Binding-site contacts:
Ligand atom O3 contacts residue TRP62 of chain 1.J at 3.3 Å (h-bond).
Ligand atom O3 contacts residue ASP65 of chain 1.J at 2.7 Å (salt-bridge).
Ligand atom C1 contacts residue LYS15 of chain 1.J at 3.7 Å.
Ligand atom C6 contacts residue TYR155 of chain 1.J at 3.6 Å (hydrophobic).
Ligand atom O5 contacts residue TRP230 of chain 1.J at 4.0 Å.
Ligand atom O6 contacts residue PRO154 of chain 1.J at 3.2 Å.
Ligand atom C3 contacts residue TRP62 of chain 1.J at 3.7 Å (hydrophobic).
Ligand atom C2 contacts residue GLU111 of chain 1.J at 3.4 Å.
Ligand atom C6 contacts residue PRO154 of chain 1.J at 3.8 Å (hydrophobic).
Ligand atom C1 contacts residue TYR155 of chain 1.J at 3.7 Å (hydrophobic).
Ligand atom O6 contacts residue PHE156 of chain 1.J at 3.5 Å.
Ligand atom O2 contacts residue TRP62 of chain 1.J at 3.2 Å (h-bond).
Ligand atom O1 contacts residue ASN12 of chain 1.J at 3.0 Å (h-bond).
Ligand atom C4 contacts residue TYR155 of chain 1.J at 3.9 Å (hydrophobic).
Ligand atom O1 contacts residue ASP14 of chain 1.J at 3.3 Å (salt-bridge).
Ligand atom C4 contacts residue TRP340 of chain 1.J at 3.8 Å (hydrophobic).
Ligand atom C6 contacts residue GLU153 of chain 1.J at 3.4 Å.
Ligand atom C3 contacts residue ASP65 of chain 1.J at 3.6 Å.
Ligand atom O3 contacts residue ALA63 of chain 1.J at 3.7 Å.
Ligand atom O6 contacts residue TYR155 of chain 1.J at 2.9 Å (h-bond).
Ligand atom O2 contacts residue LYS15 of chain 1.J at 2.7 Å (salt-bridge).
Ligand atom C1 contacts residue ASP14 of chain 1.J at 3.6 Å.
Ligand atom O4 contacts residue ARG344 of chain 1.J at 3.7 Å.
Ligand atom O5 contacts residue TYR155 of chain 1.J at 3.4 Å.
Ligand atom C3 contacts residue GLU111 of chain 1.J at 4.0 Å.
Ligand atom O2 contacts residue ALA63 of chain 1.J at 3.3 Å.
Ligand atom O5 contacts residue ASP14 of chain 1.J at 3.9 Å.
Ligand atom O2 contacts residue ASP65 of chain 1.J at 3.0 Å (salt-bridge).
Ligand atom O4 contacts residue ARG66 of chain 1.J at 2.6 Å (salt-bridge).
Ligand atom C2 contacts residue ASP65 of chain 1.J at 3.5 Å.
Ligand atom O3 contacts residue ARG66 of chain 1.J at 3.1 Å (salt-bridge).
Ligand atom O6 contacts residue GLU153 of chain 1.J at 2.9 Å (salt-bridge).
Ligand atom O3 contacts residue TYR155 of chain 1.J at 3.9 Å.
Ligand atom O2 contacts residue GLU111 of chain 1.J at 3.4 Å (salt-bridge).
Ligand atom C6 contacts residue TRP340 of chain 1.J at 3.8 Å (hydrophobic).
Ligand atom O3 contacts residue GLU111 of chain 1.J at 3.4 Å (salt-bridge).
Ligand atom C6 contacts residue PHE156 of chain 1.J at 3.6 Å (hydrophobic).
Ligand atom O1 contacts residue LYS15 of chain 1.J at 3.9 Å.
Ligand atom C2 contacts residue LYS15 of chain 1.J at 3.4 Å.
Ligand atom C4 contacts residue ARG66 of chain 1.J at 3.8 Å.

Sequence of chain 1.J:
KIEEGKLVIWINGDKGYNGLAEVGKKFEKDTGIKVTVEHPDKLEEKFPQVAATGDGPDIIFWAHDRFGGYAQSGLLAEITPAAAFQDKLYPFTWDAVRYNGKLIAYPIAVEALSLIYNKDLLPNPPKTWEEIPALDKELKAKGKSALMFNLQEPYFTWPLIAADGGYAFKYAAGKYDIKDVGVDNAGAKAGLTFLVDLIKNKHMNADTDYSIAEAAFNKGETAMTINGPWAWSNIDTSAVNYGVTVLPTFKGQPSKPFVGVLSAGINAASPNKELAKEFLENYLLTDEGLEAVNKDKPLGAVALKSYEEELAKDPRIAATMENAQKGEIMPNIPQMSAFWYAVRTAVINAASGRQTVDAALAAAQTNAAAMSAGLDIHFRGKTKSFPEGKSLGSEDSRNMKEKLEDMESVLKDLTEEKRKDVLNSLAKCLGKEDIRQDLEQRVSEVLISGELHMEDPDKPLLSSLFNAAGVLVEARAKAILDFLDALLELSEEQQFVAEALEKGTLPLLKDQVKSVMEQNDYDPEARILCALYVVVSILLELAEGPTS

A small-molecule ligand and the protein it binds are described below.
Small molecule (SMILES): OC[C@H]1O[C@H](O[C@H]2[C@H](O)[C@@H](O)[C@@H](O)O[C@@H]2CO)[C@H](O)[C@@H](O)[C@@H]1O